This protein binds this small molecule.
Small molecule (SMILES): O=C(O)[C@@H]1O[C@H](O[C@H]2[C@@H](OS(=O)(=O)O)O[C@@H](O)[C@H](NS(=O)(=O)O)[C@H]2O)[C@@H](OS(=O)(=O)O)[C@H](O)[C@@H]1O

Sequence of chain 4.D:
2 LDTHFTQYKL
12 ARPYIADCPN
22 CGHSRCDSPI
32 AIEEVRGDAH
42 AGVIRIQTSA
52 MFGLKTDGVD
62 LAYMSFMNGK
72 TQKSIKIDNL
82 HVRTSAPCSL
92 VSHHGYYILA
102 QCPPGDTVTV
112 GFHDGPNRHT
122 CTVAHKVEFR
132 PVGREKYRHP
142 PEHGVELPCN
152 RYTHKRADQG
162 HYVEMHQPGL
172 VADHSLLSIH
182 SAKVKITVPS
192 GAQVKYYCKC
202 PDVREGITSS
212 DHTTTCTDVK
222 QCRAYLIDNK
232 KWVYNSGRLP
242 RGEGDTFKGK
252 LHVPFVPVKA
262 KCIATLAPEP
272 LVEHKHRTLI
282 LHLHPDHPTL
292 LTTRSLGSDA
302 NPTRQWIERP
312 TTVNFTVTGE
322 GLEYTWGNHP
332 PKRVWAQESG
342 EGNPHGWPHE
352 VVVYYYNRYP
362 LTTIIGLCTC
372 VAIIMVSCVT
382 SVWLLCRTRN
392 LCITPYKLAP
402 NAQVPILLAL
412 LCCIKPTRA

Sequence of chain 4.F:
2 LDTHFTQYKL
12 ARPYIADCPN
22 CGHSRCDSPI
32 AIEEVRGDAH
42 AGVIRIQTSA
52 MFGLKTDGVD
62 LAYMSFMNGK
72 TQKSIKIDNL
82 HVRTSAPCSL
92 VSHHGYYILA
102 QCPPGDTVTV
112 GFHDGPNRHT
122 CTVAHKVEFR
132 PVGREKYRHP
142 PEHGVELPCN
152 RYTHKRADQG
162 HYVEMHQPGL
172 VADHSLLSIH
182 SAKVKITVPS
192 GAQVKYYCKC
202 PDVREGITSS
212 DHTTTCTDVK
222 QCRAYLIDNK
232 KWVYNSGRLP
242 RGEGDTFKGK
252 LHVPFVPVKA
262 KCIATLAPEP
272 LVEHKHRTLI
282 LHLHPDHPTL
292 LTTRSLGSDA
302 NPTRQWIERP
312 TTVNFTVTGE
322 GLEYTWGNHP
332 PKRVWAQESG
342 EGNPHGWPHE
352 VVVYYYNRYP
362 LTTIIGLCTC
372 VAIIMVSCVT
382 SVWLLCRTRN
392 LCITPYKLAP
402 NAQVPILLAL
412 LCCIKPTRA

Sequence of chain 4.H:
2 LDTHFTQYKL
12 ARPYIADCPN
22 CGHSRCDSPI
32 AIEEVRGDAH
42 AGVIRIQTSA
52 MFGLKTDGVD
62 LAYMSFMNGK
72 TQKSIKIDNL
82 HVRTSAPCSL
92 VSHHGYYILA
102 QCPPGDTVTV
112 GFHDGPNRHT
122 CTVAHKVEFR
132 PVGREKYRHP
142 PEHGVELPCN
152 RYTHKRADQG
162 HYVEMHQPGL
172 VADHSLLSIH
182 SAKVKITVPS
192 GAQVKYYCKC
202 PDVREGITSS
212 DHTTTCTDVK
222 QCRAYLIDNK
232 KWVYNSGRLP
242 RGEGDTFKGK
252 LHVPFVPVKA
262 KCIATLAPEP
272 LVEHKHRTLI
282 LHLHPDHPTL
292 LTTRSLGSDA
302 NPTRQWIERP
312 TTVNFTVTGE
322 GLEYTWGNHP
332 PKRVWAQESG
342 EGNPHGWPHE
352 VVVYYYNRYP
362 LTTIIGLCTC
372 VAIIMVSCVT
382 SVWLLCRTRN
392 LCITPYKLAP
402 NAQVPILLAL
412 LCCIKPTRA

Binding-site contacts:
Ligand atom OAH contacts residue ASN80 of chain 4.D at 3.2 Å (h-bond).
Ligand atom SAG contacts residue ASN80 of chain 4.D at 4.3 Å.
Ligand atom SBB contacts residue HIS114 of chain 4.D at 4.2 Å.
Ligand atom SAG contacts residue HIS82 of chain 4.D at 3.7 Å.
Ligand atom OAB contacts residue ARG119 of chain 4.H at 3.5 Å.
Ligand atom C1 contacts residue HIS114 of chain 4.H at 3.5 Å.
Ligand atom O5 contacts residue HIS82 of chain 4.H at 3.2 Å (h-bond).
Ligand atom OAF contacts residue HIS114 of chain 4.H at 4.1 Å.
Ligand atom OBI contacts residue HIS114 of chain 4.F at 3.0 Å (h-bond).
Ligand atom C5 contacts residue HIS82 of chain 4.H at 4.0 Å.
Ligand atom OBA contacts residue HIS82 of chain 4.D at 4.3 Å.
Ligand atom C3 contacts residue HIS82 of chain 4.D at 4.3 Å.
Ligand atom OBA contacts residue HIS114 of chain 4.D at 3.0 Å (h-bond).
Ligand atom O3 contacts residue HIS82 of chain 4.D at 3.9 Å.
Ligand atom OBF contacts residue HIS82 of chain 4.F at 3.9 Å.
Ligand atom O2 contacts residue HIS82 of chain 4.F at 4.0 Å.
Ligand atom O4 contacts residue ASN80 of chain 4.D at 3.1 Å (h-bond).
Ligand atom C6 contacts residue ASN80 of chain 4.D at 3.8 Å.
Ligand atom C1 contacts residue HIS82 of chain 4.H at 3.7 Å.
Ligand atom C4 contacts residue ASN80 of chain 4.D at 4.0 Å.
Ligand atom OBC contacts residue HIS114 of chain 4.D at 4.1 Å.
Ligand atom OAB contacts residue HIS114 of chain 4.H at 3.3 Å.
Ligand atom O1 contacts residue HIS82 of chain 4.H at 3.6 Å.
Ligand atom SBG contacts residue HIS82 of chain 4.F at 4.0 Å.
Ligand atom O4 contacts residue HIS114 of chain 4.D at 3.6 Å.
Ligand atom O3 contacts residue HIS114 of chain 4.D at 3.3 Å (h-bond).
Ligand atom OBE contacts residue HIS82 of chain 4.F at 2.9 Å (h-bond).
Ligand atom N2 contacts residue HIS114 of chain 4.H at 4.1 Å.
Ligand atom O6B contacts residue ASN80 of chain 4.D at 3.0 Å (h-bond).
Ligand atom OBF contacts residue HIS114 of chain 4.F at 3.9 Å.
Ligand atom OBH contacts residue HIS114 of chain 4.F at 3.1 Å (h-bond).
Ligand atom SBG contacts residue HIS114 of chain 4.F at 3.5 Å (h-bond).
Ligand atom OAH contacts residue HIS82 of chain 4.D at 3.1 Å (h-bond).
Ligand atom O1 contacts residue HIS114 of chain 4.H at 2.8 Å (h-bond).
Ligand atom C2 contacts residue HIS82 of chain 4.D at 4.2 Å.
Ligand atom OBI contacts residue HIS82 of chain 4.F at 2.9 Å.
Ligand atom OAF contacts residue HIS82 of chain 4.D at 3.2 Å (h-bond).
Ligand atom OBC contacts residue HIS82 of chain 4.F at 3.2 Å (h-bond).
Ligand atom SBB contacts residue HIS82 of chain 4.F at 3.5 Å (h-bond).
Ligand atom SAG contacts residue HIS114 of chain 4.H at 4.1 Å.